Binding-site contacts:
Ligand atom O2' contacts residue LYS143 of chain 28.F at 3.8 Å.
Ligand atom C5' contacts residue ARG90 of chain 28.F at 4.3 Å.
Ligand atom N1 contacts residue TRP47 of chain 28.F at 3.7 Å.
Ligand atom O4' contacts residue LYS143 of chain 28.F at 4.4 Å.
Ligand atom O3' contacts residue GLU140 of chain 28.F at 4.4 Å.
Ligand atom C8 contacts residue TRP47 of chain 28.F at 3.6 Å (hydrophobic).
Ligand atom N6 contacts residue TRP47 of chain 28.F at 4.2 Å.
Ligand atom C1' contacts residue LYS143 of chain 28.F at 3.2 Å.
Ligand atom C5 contacts residue TRP47 of chain 28.F at 3.8 Å (hydrophobic).
Ligand atom C8 contacts residue LYS143 of chain 28.F at 2.7 Å.
Ligand atom C4 contacts residue TRP47 of chain 28.F at 3.3 Å (hydrophobic).
Ligand atom N7 contacts residue LYS143 of chain 28.F at 3.8 Å.
Ligand atom O2' contacts residue GLU140 of chain 28.F at 2.3 Å (salt-bridge).
Ligand atom N9 contacts residue LYS143 of chain 28.F at 3.2 Å (salt-bridge).
Ligand atom C2' contacts residue LYS143 of chain 28.F at 3.7 Å.
Ligand atom C3' contacts residue GLU140 of chain 28.F at 3.8 Å.
Ligand atom C4' contacts residue GLU140 of chain 28.F at 3.4 Å.
Ligand atom C1' contacts residue TRP47 of chain 28.F at 3.7 Å (hydrophobic).
Ligand atom N3 contacts residue TRP47 of chain 28.F at 3.4 Å.
Ligand atom N9 contacts residue TRP47 of chain 28.F at 3.3 Å.
Ligand atom O4' contacts residue GLU140 of chain 28.F at 3.0 Å (salt-bridge).
Ligand atom C1' contacts residue GLU140 of chain 28.F at 2.7 Å.
Ligand atom N7 contacts residue TRP47 of chain 28.F at 3.6 Å.
Ligand atom C2' contacts residue GLU140 of chain 28.F at 3.0 Å.
Ligand atom C2 contacts residue TRP47 of chain 28.F at 3.4 Å (hydrophobic).
Ligand atom N9 contacts residue GLU140 of chain 28.F at 4.1 Å.
Ligand atom O4' contacts residue TRP47 of chain 28.F at 3.4 Å.
Ligand atom O4' contacts residue LYS143 of chain 28.F at 4.2 Å.
Ligand atom C6 contacts residue TRP47 of chain 28.F at 3.7 Å (hydrophobic).

Sequence of chain 28.F:
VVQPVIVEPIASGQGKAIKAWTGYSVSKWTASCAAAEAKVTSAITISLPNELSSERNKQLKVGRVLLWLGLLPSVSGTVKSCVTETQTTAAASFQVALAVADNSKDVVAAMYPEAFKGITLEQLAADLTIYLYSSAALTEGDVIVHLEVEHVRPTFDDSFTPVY

The small molecule below binds the protein below.
Small molecule (SMILES): Nc1ncnc2c1ncn2[C@@H]1O[C@H]([C@@H]2O[C@@H]3[C@H](O[P](=O)(O)O2)[C@@H](CO[P](=O)(O)O[C@H]2[C@@H](O)[C@H](n4cnc5c(N)ncnc54)O[C@@H]2COP(=O)=O)O[C@H]3n2ccc(=O)[nH]c2=O)[C@@H](O[P](=O)(O)OC[C@H]2O[C@@H](n3ccc(=O)[nH]c3=O)[C@H](O)[C@@H]2O)[C@H]1O